This small molecule binds to this protein.
Small molecule (SMILES): CC(C)C(=O)Nc1ncnc2c1ncn2[C@@H]1O[C@H](CO)[C@@H](O)[C@H]1O

Binding-site contacts:
Ligand atom N05 contacts residue ASP198 of chain 5.A at 3.5 Å.
Ligand atom C14 contacts residue ASP198 of chain 5.A at 3.8 Å.
Ligand atom O15 contacts residue GLY175 of chain 5.A at 3.5 Å.
Ligand atom C20 contacts residue SER220 of chain 5.A at 3.9 Å.
Ligand atom C16 contacts residue ALA238 of chain 5.A at 3.8 Å (hydrophobic).
Ligand atom C09 contacts residue ILE199 of chain 5.A at 4.0 Å (hydrophobic).
Ligand atom C04 contacts residue ILE174 of chain 5.A at 3.8 Å (hydrophobic).
Ligand atom N05 contacts residue ILE199 of chain 5.A at 3.9 Å.
Ligand atom N05 contacts residue GLY175 of chain 5.A at 3.8 Å.
Ligand atom O19 contacts residue ILE199 of chain 5.A at 3.8 Å.
Ligand atom C16 contacts residue LEU240 of chain 5.A at 3.5 Å (hydrophobic).
Ligand atom O18 contacts residue ASP198 of chain 5.A at 2.9 Å (salt-bridge).
Ligand atom O18 contacts residue LYS203 of chain 5.A at 3.7 Å.
Ligand atom C04 contacts residue SER220 of chain 5.A at 3.0 Å.
Ligand atom N08 contacts residue VAL239 of chain 5.A at 3.8 Å.
Ligand atom C04 contacts residue LEU197 of chain 5.A at 3.8 Å (hydrophobic).
Ligand atom N10 contacts residue VAL239 of chain 5.A at 3.8 Å.
Ligand atom N03 contacts residue SER220 of chain 5.A at 2.7 Å (h-bond).
Ligand atom O19 contacts residue ASP198 of chain 5.A at 2.7 Å (salt-bridge).
Ligand atom C02 contacts residue SER220 of chain 5.A at 3.9 Å.
Ligand atom O21 contacts residue ILE199 of chain 5.A at 3.9 Å.
Ligand atom O17 contacts residue GLY177 of chain 5.A at 3.9 Å.
Ligand atom O21 contacts residue SER220 of chain 5.A at 2.8 Å (h-bond).
Ligand atom C13 contacts residue ASP198 of chain 5.A at 3.7 Å.
Ligand atom N08 contacts residue ILE199 of chain 5.A at 3.9 Å.
Ligand atom O15 contacts residue ASP198 of chain 5.A at 3.8 Å.
Ligand atom C23 contacts residue LEU249 of chain 5.A at 2.8 Å (hydrophobic).
Ligand atom N01 contacts residue LEU249 of chain 5.A at 3.8 Å.
Ligand atom C04 contacts residue ASP198 of chain 5.A at 3.6 Å.
Ligand atom O15 contacts residue VAL239 of chain 5.A at 3.3 Å.
Ligand atom N05 contacts residue LEU197 of chain 5.A at 3.9 Å.
Ligand atom C12 contacts residue ASP198 of chain 5.A at 3.6 Å.
Ligand atom N10 contacts residue ASP198 of chain 5.A at 4.0 Å.
Ligand atom C06 contacts residue VAL239 of chain 5.A at 3.5 Å (hydrophobic).
Ligand atom C07 contacts residue VAL239 of chain 5.A at 3.9 Å (hydrophobic).
Ligand atom C16 contacts residue VAL239 of chain 5.A at 3.8 Å (hydrophobic).
Ligand atom C09 contacts residue VAL239 of chain 5.A at 3.7 Å (hydrophobic).
Ligand atom N05 contacts residue VAL239 of chain 5.A at 3.7 Å.
Ligand atom C24 contacts residue ALA222 of chain 5.A at 3.9 Å (hydrophobic).
Ligand atom C11 contacts residue ASP198 of chain 5.A at 3.4 Å.

Sequence of chain 5.A:
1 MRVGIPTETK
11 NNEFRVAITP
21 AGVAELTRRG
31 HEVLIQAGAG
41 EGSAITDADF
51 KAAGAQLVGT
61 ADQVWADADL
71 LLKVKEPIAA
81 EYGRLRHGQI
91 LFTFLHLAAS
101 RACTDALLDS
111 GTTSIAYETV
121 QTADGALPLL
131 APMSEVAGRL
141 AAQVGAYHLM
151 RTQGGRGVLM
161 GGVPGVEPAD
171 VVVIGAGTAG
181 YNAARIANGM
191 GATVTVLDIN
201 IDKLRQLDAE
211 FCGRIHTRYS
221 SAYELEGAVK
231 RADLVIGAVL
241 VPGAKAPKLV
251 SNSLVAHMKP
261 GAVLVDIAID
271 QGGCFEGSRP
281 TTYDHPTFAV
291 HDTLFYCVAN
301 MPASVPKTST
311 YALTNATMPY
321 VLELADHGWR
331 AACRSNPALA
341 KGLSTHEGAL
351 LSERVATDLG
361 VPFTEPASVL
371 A